Sequence of chain 1.C:
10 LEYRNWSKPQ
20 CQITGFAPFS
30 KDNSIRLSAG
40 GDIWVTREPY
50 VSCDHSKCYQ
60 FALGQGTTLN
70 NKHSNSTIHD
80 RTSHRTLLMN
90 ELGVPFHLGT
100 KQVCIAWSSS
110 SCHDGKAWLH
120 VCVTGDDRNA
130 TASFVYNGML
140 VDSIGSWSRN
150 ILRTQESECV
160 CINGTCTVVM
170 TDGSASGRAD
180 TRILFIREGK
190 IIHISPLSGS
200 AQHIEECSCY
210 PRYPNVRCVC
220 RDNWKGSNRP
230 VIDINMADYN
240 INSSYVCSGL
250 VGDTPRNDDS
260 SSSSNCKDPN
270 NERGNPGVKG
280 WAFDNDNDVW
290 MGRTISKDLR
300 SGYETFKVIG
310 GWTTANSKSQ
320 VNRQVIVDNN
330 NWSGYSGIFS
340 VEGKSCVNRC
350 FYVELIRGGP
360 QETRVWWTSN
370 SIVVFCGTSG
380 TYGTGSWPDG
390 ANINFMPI

A protein and the small-molecule ligand that binds it are described below.
Small molecule (SMILES): CC(=O)N[C@H]1[C@H](O[C@H]2[C@H](O)[C@@H](NC(C)=O)CO[C@@H]2CO)O[C@H](CO)[C@@H](O[C@@H]2O[C@H](CO[C@H]3O[C@H](CO)[C@@H](O)[C@H](O)[C@@H]3O)[C@@H](O)[C@H](O[C@H]3O[C@H](CO)[C@@H](O)[C@H](O)[C@@H]3O[C@H]3O[C@H](CO)[C@@H](O)[C@H](O)[C@@H]3O)[C@@H]2O)[C@@H]1O

Sequence of chain 1.B:
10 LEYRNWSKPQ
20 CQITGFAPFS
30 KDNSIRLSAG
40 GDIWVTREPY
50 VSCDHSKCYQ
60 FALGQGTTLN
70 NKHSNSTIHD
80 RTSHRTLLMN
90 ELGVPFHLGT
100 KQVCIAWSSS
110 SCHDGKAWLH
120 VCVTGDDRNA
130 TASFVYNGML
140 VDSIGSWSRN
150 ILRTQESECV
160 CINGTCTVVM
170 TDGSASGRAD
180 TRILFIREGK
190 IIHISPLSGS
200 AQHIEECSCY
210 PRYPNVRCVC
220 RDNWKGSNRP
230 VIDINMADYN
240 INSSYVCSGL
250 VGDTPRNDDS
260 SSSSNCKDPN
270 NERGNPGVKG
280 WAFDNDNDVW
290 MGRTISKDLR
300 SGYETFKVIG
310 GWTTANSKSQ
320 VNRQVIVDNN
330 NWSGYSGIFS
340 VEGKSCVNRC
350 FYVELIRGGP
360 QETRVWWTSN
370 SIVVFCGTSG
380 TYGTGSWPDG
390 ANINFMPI

Binding-site contacts:
Ligand atom C2 contacts residue GLN319 of chain 1.C at 3.7 Å.
Ligand atom O5 contacts residue VAL320 of chain 1.C at 3.8 Å.
Ligand atom C3 contacts residue GLN319 of chain 1.C at 3.4 Å.
Ligand atom O6 contacts residue TYR381 of chain 1.C at 3.6 Å.
Ligand atom O5 contacts residue ASN128 of chain 1.B at 2.4 Å (h-bond).
Ligand atom O3 contacts residue GLN319 of chain 1.C at 3.5 Å (h-bond).
Ligand atom O6 contacts residue THR383 of chain 1.C at 3.6 Å.
Ligand atom C6 contacts residue ARG322 of chain 1.C at 3.9 Å.
Ligand atom C1 contacts residue ASN128 of chain 1.B at 1.4 Å.
Ligand atom O6 contacts residue VAL320 of chain 1.C at 3.9 Å.
Ligand atom O6 contacts residue GLN319 of chain 1.C at 3.7 Å.
Ligand atom O5 contacts residue GLY382 of chain 1.C at 3.4 Å.
Ligand atom C5 contacts residue ASN128 of chain 1.B at 3.6 Å.
Ligand atom O6 contacts residue SER318 of chain 1.C at 3.4 Å (h-bond).
Ligand atom O2 contacts residue ARG322 of chain 1.C at 3.2 Å.
Ligand atom O3 contacts residue ASP258 of chain 1.C at 3.8 Å.
Ligand atom N2 contacts residue ASN128 of chain 1.B at 2.7 Å (h-bond).
Ligand atom C3 contacts residue ASN128 of chain 1.B at 3.8 Å.
Ligand atom O3 contacts residue VAL320 of chain 1.C at 3.8 Å.
Ligand atom O4 contacts residue ASN321 of chain 1.C at 3.5 Å (h-bond).
Ligand atom C7 contacts residue ASN128 of chain 1.B at 3.5 Å.
Ligand atom O6 contacts residue GLY382 of chain 1.C at 2.8 Å (h-bond).
Ligand atom N2 contacts residue ASN321 of chain 1.C at 3.9 Å.
Ligand atom O4 contacts residue ARG322 of chain 1.C at 3.2 Å (salt-bridge).
Ligand atom C6 contacts residue GLY382 of chain 1.C at 3.5 Å.
Ligand atom O2 contacts residue VAL320 of chain 1.C at 3.6 Å.
Ligand atom C6 contacts residue TYR381 of chain 1.C at 3.6 Å (hydrophobic).
Ligand atom C8 contacts residue TYR381 of chain 1.C at 3.9 Å (hydrophobic).
Ligand atom C2 contacts residue ARG322 of chain 1.C at 3.7 Å.
Ligand atom O4 contacts residue ARG322 of chain 1.C at 3.2 Å (salt-bridge).
Ligand atom O3 contacts residue ASN321 of chain 1.C at 2.8 Å (h-bond).
Ligand atom C2 contacts residue ASN128 of chain 1.B at 2.4 Å.
Ligand atom O3 contacts residue GLN319 of chain 1.C at 3.3 Å (h-bond).
Ligand atom C8 contacts residue ASN321 of chain 1.C at 3.8 Å.
Ligand atom O4 contacts residue GLN319 of chain 1.C at 3.8 Å.
Ligand atom C3 contacts residue ASN321 of chain 1.C at 3.6 Å.
Ligand atom O2 contacts residue GLN319 of chain 1.C at 2.6 Å (h-bond).
Ligand atom C6 contacts residue GLN319 of chain 1.C at 3.6 Å.
Ligand atom O5 contacts residue THR383 of chain 1.C at 3.5 Å.
Ligand atom C4 contacts residue GLN319 of chain 1.C at 3.4 Å.